Binding-site contacts:
Ligand atom CA contacts residue TYR180 of chain 1.C at 3.7 Å (hydrophobic).
Ligand atom OH contacts residue GLU162 of chain 1.C at 2.4 Å (salt-bridge).
Ligand atom CA contacts residue ASP264 of chain 1.C at 4.0 Å.
Ligand atom CZ2 contacts residue LEU188 of chain 1.C at 3.7 Å (hydrophobic).
Ligand atom NZ contacts residue MET288 of chain 1.C at 3.1 Å (h-bond).
Ligand atom CH2 contacts residue MET191 of chain 1.C at 3.8 Å (hydrophobic).
Ligand atom NZ contacts residue ASP261 of chain 1.C at 2.9 Å (salt-bridge).
Ligand atom NE1 contacts residue GLY177 of chain 1.C at 3.3 Å (h-bond).
Ligand atom CA contacts residue ASP261 of chain 1.C at 3.3 Å.
Ligand atom CZ3 contacts residue MET191 of chain 1.C at 3.7 Å (hydrophobic).
Ligand atom CB contacts residue ARG178 of chain 1.C at 3.7 Å.
Ligand atom CD1 contacts residue PHE260 of chain 1.C at 3.8 Å (hydrophobic).
Ligand atom CB contacts residue PHE158 of chain 1.C at 3.4 Å (hydrophobic).
Ligand atom CH2 contacts residue LEU188 of chain 1.C at 4.0 Å (hydrophobic).
Ligand atom CD1 contacts residue TYR180 of chain 1.C at 4.0 Å (hydrophobic).
Ligand atom NZ contacts residue ASP264 of chain 1.C at 3.0 Å (salt-bridge).
Ligand atom CE2 contacts residue ARG178 of chain 1.C at 3.9 Å.
Ligand atom CE3 contacts residue ARG178 of chain 1.C at 3.4 Å.
Ligand atom CA contacts residue PHE158 of chain 1.C at 3.7 Å (hydrophobic).
Ligand atom OH contacts residue ARG178 of chain 1.C at 4.1 Å.
Ligand atom CD1 contacts residue GLY177 of chain 1.C at 4.0 Å.
Ligand atom CZ2 contacts residue GLY177 of chain 1.C at 3.1 Å.
Ligand atom OH contacts residue MET174 of chain 1.C at 3.5 Å.
Ligand atom CG contacts residue PHE158 of chain 1.C at 3.7 Å (hydrophobic).
Ligand atom CD2 contacts residue GLY177 of chain 1.C at 3.7 Å.
Ligand atom CZ3 contacts residue ARG178 of chain 1.C at 3.5 Å.
Ligand atom CZ3 contacts residue GLY177 of chain 1.C at 3.9 Å.
Ligand atom OH contacts residue MET191 of chain 1.C at 3.7 Å.
Ligand atom CZ2 contacts residue ARG178 of chain 1.C at 3.7 Å.
Ligand atom CE3 contacts residue GLU162 of chain 1.C at 3.4 Å.
Ligand atom CD1 contacts residue PHE158 of chain 1.C at 3.9 Å (hydrophobic).
Ligand atom CE2 contacts residue GLY177 of chain 1.C at 3.1 Å.
Ligand atom CH2 contacts residue ARG178 of chain 1.C at 3.5 Å.
Ligand atom CE3 contacts residue MET191 of chain 1.C at 3.9 Å (hydrophobic).
Ligand atom NZ contacts residue ARG178 of chain 1.C at 3.9 Å.
Ligand atom CH2 contacts residue GLY177 of chain 1.C at 3.4 Å.
Ligand atom NE1 contacts residue TYR244 of chain 1.C at 3.3 Å (h-bond).
Ligand atom CG contacts residue ARG178 of chain 1.C at 4.0 Å.
Ligand atom CD2 contacts residue ARG178 of chain 1.C at 3.5 Å.
Ligand atom CZ3 contacts residue GLU162 of chain 1.C at 3.3 Å.

Sequence of chain 1.C:
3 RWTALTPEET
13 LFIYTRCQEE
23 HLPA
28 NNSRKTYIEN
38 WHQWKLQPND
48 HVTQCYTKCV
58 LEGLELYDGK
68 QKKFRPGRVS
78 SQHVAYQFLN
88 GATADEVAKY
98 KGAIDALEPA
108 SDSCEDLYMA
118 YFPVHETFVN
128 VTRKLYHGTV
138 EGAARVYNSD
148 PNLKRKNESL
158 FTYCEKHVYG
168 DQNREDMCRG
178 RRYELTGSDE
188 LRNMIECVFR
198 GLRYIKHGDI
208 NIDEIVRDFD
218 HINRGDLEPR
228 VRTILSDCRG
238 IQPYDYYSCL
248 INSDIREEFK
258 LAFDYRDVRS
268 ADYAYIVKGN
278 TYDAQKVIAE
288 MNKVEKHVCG

The small molecule below binds the protein below.
Small molecule (SMILES): NCCc1c[nH]c2ccc(O)cc12